Binding-site contacts:
Ligand atom N2 contacts residue PRO174 of chain 8.A at 3.7 Å.
Ligand atom C1C contacts residue TYR152 of chain 8.A at 3.9 Å (hydrophobic).
Ligand atom C3 contacts residue PRO174 of chain 8.A at 3.7 Å (hydrophobic).
Ligand atom C3 contacts residue PHE186 of chain 8.A at 3.9 Å (hydrophobic).
Ligand atom CL1 contacts residue ASN105 of chain 8.A at 3.3 Å.
Ligand atom C31 contacts residue ALA150 of chain 8.A at 3.5 Å (hydrophobic).
Ligand atom C5C contacts residue ILE104 of chain 8.A at 4.0 Å (hydrophobic).
Ligand atom N2 contacts residue PHE186 of chain 8.A at 4.0 Å.
Ligand atom C3B contacts residue LEU106 of chain 8.A at 3.8 Å (hydrophobic).
Ligand atom C31 contacts residue SER175 of chain 8.A at 3.5 Å.
Ligand atom C5 contacts residue PHE186 of chain 8.A at 3.7 Å (hydrophobic).
Ligand atom C6C contacts residue VAL191 of chain 8.A at 3.3 Å (hydrophobic).
Ligand atom C4C contacts residue TYR152 of chain 8.A at 3.9 Å (hydrophobic).
Ligand atom C31 contacts residue PRO174 of chain 8.A at 3.3 Å (hydrophobic).
Ligand atom N3A contacts residue ASN219 of chain 8.A at 3.4 Å (h-bond).
Ligand atom C5 contacts residue TYR152 of chain 8.A at 3.6 Å (hydrophobic).
Ligand atom CL1 contacts residue ILE104 of chain 8.A at 3.6 Å.
Ligand atom O1A contacts residue VAL122 of chain 8.A at 4.0 Å.
Ligand atom C2B contacts residue TYR197 of chain 8.A at 3.3 Å (hydrophobic).
Ligand atom O1 contacts residue PHE186 of chain 8.A at 3.8 Å.
Ligand atom CM1 contacts residue CYS199 of chain 8.A at 3.8 Å (hydrophobic).
Ligand atom C4A contacts residue ASN198 of chain 8.A at 3.9 Å.
Ligand atom C4 contacts residue TYR152 of chain 8.A at 3.7 Å (hydrophobic).
Ligand atom C3C contacts residue VAL188 of chain 8.A at 3.3 Å (hydrophobic).
Ligand atom O1 contacts residue VAL188 of chain 8.A at 3.8 Å.
Ligand atom CL1 contacts residue MET221 of chain 8.A at 3.8 Å.
Ligand atom O1 contacts residue ALA24 of chain 8.C at 3.4 Å.
Ligand atom C7C contacts residue TYR128 of chain 8.A at 3.5 Å (hydrophobic).
Ligand atom N2 contacts residue ALA24 of chain 8.C at 3.1 Å.
Ligand atom C5A contacts residue CYS199 of chain 8.A at 3.9 Å (hydrophobic).
Ligand atom C5C contacts residue TYR128 of chain 8.A at 3.7 Å (hydrophobic).
Ligand atom C3C contacts residue TYR128 of chain 8.A at 3.6 Å (hydrophobic).
Ligand atom C4 contacts residue PHE186 of chain 8.A at 3.7 Å (hydrophobic).
Ligand atom C3B contacts residue TYR197 of chain 8.A at 3.3 Å (hydrophobic).
Ligand atom C31 contacts residue VAL176 of chain 8.A at 3.3 Å (hydrophobic).
Ligand atom C2C contacts residue VAL188 of chain 8.A at 2.8 Å (hydrophobic).
Ligand atom C4B contacts residue LEU106 of chain 8.A at 3.7 Å (hydrophobic).
Ligand atom O1B contacts residue MET221 of chain 8.A at 3.8 Å.
Ligand atom C5A contacts residue VAL122 of chain 8.A at 3.9 Å (hydrophobic).
Ligand atom O1 contacts residue TYR152 of chain 8.A at 3.9 Å.

Sequence of chain 9.C:
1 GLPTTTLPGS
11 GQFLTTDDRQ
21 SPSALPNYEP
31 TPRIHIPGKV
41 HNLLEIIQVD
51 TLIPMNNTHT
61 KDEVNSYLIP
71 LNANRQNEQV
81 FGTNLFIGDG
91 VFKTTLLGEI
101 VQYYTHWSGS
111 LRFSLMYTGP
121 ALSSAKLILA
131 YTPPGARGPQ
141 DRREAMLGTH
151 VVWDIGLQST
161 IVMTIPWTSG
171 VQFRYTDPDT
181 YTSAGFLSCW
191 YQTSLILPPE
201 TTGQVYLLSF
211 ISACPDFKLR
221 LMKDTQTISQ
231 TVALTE

Sequence of chain 8.A:
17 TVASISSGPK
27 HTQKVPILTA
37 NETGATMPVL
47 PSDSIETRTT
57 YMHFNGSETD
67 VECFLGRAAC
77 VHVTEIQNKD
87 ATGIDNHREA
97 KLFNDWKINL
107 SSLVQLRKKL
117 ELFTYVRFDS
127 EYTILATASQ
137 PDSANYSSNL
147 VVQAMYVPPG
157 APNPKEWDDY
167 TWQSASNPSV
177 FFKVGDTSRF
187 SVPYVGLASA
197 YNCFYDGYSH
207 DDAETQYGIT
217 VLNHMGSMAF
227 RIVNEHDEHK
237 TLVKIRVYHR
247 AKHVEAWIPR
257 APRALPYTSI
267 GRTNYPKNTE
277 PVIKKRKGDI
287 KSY

Sequence of chain 8.C:
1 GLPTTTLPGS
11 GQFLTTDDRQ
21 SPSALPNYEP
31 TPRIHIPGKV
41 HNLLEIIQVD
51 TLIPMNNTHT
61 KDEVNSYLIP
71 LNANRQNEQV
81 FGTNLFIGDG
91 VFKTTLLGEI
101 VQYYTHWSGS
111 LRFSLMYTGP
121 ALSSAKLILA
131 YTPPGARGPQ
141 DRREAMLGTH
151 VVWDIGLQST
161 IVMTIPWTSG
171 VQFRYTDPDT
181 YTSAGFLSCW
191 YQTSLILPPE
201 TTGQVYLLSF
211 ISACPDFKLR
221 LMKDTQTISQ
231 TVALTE

The small molecule below binds the protein below.
Small molecule (SMILES): Cc1cc(CCCCCCCOc2ccc(C3=N[C@@H](C)CO3)cc2Cl)on1